This small molecule binds to this protein.
Small molecule (SMILES): Nc1ccc2ccc(CCNCCCc3cccc(F)c3)cc2n1

Binding-site contacts:
Ligand atom C06 contacts residue PHE235 of chain 1.A at 3.8 Å (hydrophobic).
Ligand atom C12 contacts residue HIS128 of chain 1.A at 4.1 Å.
Ligand atom C10 contacts residue GLU243 of chain 1.A at 3.6 Å.
Ligand atom C14 contacts residue HEM1 of chain 1.B at 3.4 Å.
Ligand atom C26 contacts residue TYR357 of chain 1.A at 3.0 Å (hydrophobic).
Ligand atom C04 contacts residue HEM1 of chain 1.B at 3.3 Å.
Ligand atom C02 contacts residue GLU243 of chain 1.A at 3.5 Å.
Ligand atom N01 contacts residue HEM1 of chain 1.B at 3.9 Å.
Ligand atom N02 contacts residue GLU243 of chain 1.A at 2.8 Å (salt-bridge).
Ligand atom C12 contacts residue HEM1 of chain 1.B at 3.5 Å.
Ligand atom C09 contacts residue HEM1 of chain 1.B at 3.3 Å.
Ligand atom C05 contacts residue ILE218 of chain 1.A at 3.9 Å (hydrophobic).
Ligand atom C16 contacts residue HEM1 of chain 1.B at 3.7 Å.
Ligand atom N01 contacts residue GLU243 of chain 1.A at 2.8 Å (salt-bridge).
Ligand atom C03 contacts residue GLY237 of chain 1.A at 4.1 Å.
Ligand atom C02 contacts residue TRP238 of chain 1.A at 4.0 Å (hydrophobic).
Ligand atom N02 contacts residue TRP238 of chain 1.A at 2.9 Å (h-bond).
Ligand atom C07 contacts residue ILE218 of chain 1.A at 3.4 Å (hydrophobic).
Ligand atom C08 contacts residue HEM1 of chain 1.B at 3.8 Å.
Ligand atom C09 contacts residue GLU243 of chain 1.A at 3.5 Å.
Ligand atom C11 contacts residue HEM1 of chain 1.B at 3.4 Å.
Ligand atom C15 contacts residue HEM1 of chain 1.B at 4.1 Å.
Ligand atom C03 contacts residue HEM1 of chain 1.B at 3.1 Å.
Ligand atom N13 contacts residue HEM1 of chain 1.B at 3.2 Å (h-bond).
Ligand atom N02 contacts residue HEM1 of chain 1.B at 3.6 Å.
Ligand atom C10 contacts residue HEM1 of chain 1.B at 3.9 Å.
Ligand atom C21 contacts residue TYR357 of chain 1.A at 3.5 Å (hydrophobic).
Ligand atom N13 contacts residue HIS128 of chain 1.A at 4.0 Å.
Ligand atom N02 contacts residue MET240 of chain 1.A at 4.2 Å.
Ligand atom C12 contacts residue ILE218 of chain 1.A at 4.0 Å (hydrophobic).
Ligand atom C06 contacts residue HEM1 of chain 1.B at 3.3 Å.
Ligand atom C14 contacts residue HIS128 of chain 1.A at 4.1 Å.
Ligand atom C08 contacts residue ILE218 of chain 1.A at 3.9 Å (hydrophobic).
Ligand atom C06 contacts residue ILE218 of chain 1.A at 3.4 Å (hydrophobic).
Ligand atom C05 contacts residue HEM1 of chain 1.B at 3.6 Å.
Ligand atom N02 contacts residue PRO216 of chain 1.A at 3.9 Å.
Ligand atom C02 contacts residue HEM1 of chain 1.B at 3.7 Å.
Ligand atom C07 contacts residue HEM1 of chain 1.B at 3.5 Å.
Ligand atom N02 contacts residue TYR239 of chain 1.A at 3.7 Å.
Ligand atom C16 contacts residue TYR357 of chain 1.A at 3.1 Å (hydrophobic).

Sequence of chain 1.A:
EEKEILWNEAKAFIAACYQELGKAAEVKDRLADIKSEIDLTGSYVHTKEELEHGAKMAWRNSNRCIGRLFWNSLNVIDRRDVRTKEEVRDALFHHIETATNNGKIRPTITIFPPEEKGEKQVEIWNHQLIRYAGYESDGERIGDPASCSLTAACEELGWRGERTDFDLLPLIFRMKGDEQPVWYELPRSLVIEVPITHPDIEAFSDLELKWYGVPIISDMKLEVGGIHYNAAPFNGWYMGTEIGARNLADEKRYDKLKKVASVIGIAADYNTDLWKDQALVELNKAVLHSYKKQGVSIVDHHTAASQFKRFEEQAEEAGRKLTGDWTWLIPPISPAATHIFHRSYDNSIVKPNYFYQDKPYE